Binding-site contacts:
Ligand atom O5 contacts residue ASN398 of chain 1.A at 2.4 Å (h-bond).
Ligand atom C3 contacts residue ASN398 of chain 1.A at 3.8 Å.
Ligand atom C1 contacts residue ASN398 of chain 1.A at 1.4 Å.
Ligand atom O7 contacts residue GLU399 of chain 1.A at 4.5 Å.
Ligand atom C8 contacts residue GLU399 of chain 1.A at 3.3 Å.
Ligand atom C7 contacts residue GLU399 of chain 1.A at 3.3 Å.
Ligand atom O7 contacts residue ASN398 of chain 1.A at 3.4 Å (h-bond).
Ligand atom C3 contacts residue GLU399 of chain 1.A at 3.9 Å.
Ligand atom N2 contacts residue GLU399 of chain 1.A at 2.5 Å (salt-bridge).
Ligand atom C8 contacts residue TRP429 of chain 1.A at 3.6 Å (hydrophobic).
Ligand atom C4 contacts residue ASN398 of chain 1.A at 4.2 Å.
Ligand atom C8 contacts residue ASN398 of chain 1.A at 4.4 Å.
Ligand atom C2 contacts residue ASN398 of chain 1.A at 2.5 Å.
Ligand atom C7 contacts residue ASN398 of chain 1.A at 3.3 Å.
Ligand atom C2 contacts residue GLU399 of chain 1.A at 3.4 Å.
Ligand atom N2 contacts residue ASN398 of chain 1.A at 2.9 Å (h-bond).
Ligand atom C5 contacts residue ASN398 of chain 1.A at 3.7 Å.
Ligand atom C1 contacts residue GLU399 of chain 1.A at 3.5 Å.

The small molecule below binds the protein below.
Small molecule (SMILES): CC(=O)N[C@H]1[C@H](O[C@H]2[C@H](O)[C@@H](NC(C)=O)CO[C@@H]2CO)O[C@H](CO)[C@@H](O[C@@H]2O[C@H](CO)[C@@H](O)[C@H](O)[C@@H]2O)[C@@H]1O

Sequence of chain 1.A:
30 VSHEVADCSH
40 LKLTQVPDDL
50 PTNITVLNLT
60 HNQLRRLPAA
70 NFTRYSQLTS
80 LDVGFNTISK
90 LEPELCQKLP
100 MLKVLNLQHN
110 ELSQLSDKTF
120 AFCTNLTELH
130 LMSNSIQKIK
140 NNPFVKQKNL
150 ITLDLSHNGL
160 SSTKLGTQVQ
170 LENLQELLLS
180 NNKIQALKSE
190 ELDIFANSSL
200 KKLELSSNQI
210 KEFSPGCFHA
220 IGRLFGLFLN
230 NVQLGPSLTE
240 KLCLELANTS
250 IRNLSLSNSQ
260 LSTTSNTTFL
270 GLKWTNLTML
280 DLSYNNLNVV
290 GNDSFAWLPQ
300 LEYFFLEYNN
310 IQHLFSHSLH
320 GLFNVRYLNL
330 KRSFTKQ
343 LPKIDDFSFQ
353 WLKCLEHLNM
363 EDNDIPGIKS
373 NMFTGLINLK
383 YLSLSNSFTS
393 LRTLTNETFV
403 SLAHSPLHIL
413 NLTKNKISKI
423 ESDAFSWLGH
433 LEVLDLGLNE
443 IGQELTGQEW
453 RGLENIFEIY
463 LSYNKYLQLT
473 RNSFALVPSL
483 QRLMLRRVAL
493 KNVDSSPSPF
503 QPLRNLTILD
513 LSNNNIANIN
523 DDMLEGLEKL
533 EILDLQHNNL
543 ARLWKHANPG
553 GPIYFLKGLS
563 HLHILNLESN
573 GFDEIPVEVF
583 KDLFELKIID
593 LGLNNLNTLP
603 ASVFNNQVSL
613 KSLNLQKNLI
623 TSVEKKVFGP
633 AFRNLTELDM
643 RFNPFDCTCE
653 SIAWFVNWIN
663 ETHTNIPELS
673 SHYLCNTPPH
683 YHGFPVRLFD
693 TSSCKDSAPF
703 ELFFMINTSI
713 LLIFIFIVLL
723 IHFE